A protein and the small-molecule ligand that binds it are described below.
Small molecule (SMILES): Nc1ccn([C@H]2C[C@H](O)[C@@H](COP(=O)(O)O)O2)c(=O)n1

Sequence of chain 1.D:
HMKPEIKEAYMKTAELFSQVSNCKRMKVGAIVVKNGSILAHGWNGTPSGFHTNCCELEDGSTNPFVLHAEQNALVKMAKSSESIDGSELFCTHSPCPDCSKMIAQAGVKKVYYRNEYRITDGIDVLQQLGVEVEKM

Binding-site contacts:
Ligand atom C2' contacts residue ASN74 of chain 1.D at 3.4 Å.
Ligand atom N1 contacts residue TRP45 of chain 1.D at 3.9 Å.
Ligand atom C2 contacts residue TRP45 of chain 1.D at 4.0 Å (hydrophobic).
Ligand atom C3' contacts residue ASN74 of chain 1.D at 3.8 Å.
Ligand atom O2 contacts residue TRP45 of chain 1.D at 3.3 Å (h-bond).
Ligand atom C3' contacts residue GLY47 of chain 1.D at 4.0 Å.
Ligand atom O2 contacts residue HIS43 of chain 1.D at 3.8 Å.
Ligand atom C2 contacts residue ASN74 of chain 1.D at 4.2 Å.
Ligand atom O2P contacts residue SER50 of chain 1.D at 3.3 Å (h-bond).
Ligand atom C4 contacts residue HIS43 of chain 1.D at 3.7 Å.
Ligand atom C5 contacts residue TRP45 of chain 1.D at 3.6 Å (hydrophobic).
Ligand atom C1' contacts residue GLN107 of chain 1.I at 4.1 Å.
Ligand atom O3' contacts residue ASN74 of chain 1.D at 3.0 Å (h-bond).
Ligand atom C4' contacts residue GLN107 of chain 1.I at 4.1 Å.
Ligand atom O3' contacts residue THR48 of chain 1.D at 3.0 Å (h-bond).
Ligand atom N4 contacts residue HIS43 of chain 1.D at 3.1 Å (h-bond).
Ligand atom C4 contacts residue TRP45 of chain 1.D at 3.3 Å (hydrophobic).
Ligand atom O2 contacts residue GLY44 of chain 1.D at 3.2 Å.
Ligand atom C1' contacts residue ASN74 of chain 1.D at 3.6 Å.
Ligand atom C3' contacts residue THR48 of chain 1.D at 3.4 Å.
Ligand atom C2 contacts residue GLY44 of chain 1.D at 4.1 Å.
Ligand atom N4 contacts residue GLY38 of chain 1.G at 4.3 Å.
Ligand atom C3' contacts residue TRP45 of chain 1.D at 3.9 Å (hydrophobic).
Ligand atom N4 contacts residue TRP45 of chain 1.D at 3.6 Å.
Ligand atom N3 contacts residue HIS43 of chain 1.D at 2.9 Å (h-bond).
Ligand atom O4' contacts residue SER50 of chain 1.D at 4.2 Å.
Ligand atom N3 contacts residue TRP45 of chain 1.D at 3.5 Å.
Ligand atom O5' contacts residue SER50 of chain 1.D at 3.4 Å (h-bond).
Ligand atom C6 contacts residue TRP45 of chain 1.D at 3.8 Å (hydrophobic).
Ligand atom O5' contacts residue THR48 of chain 1.D at 4.4 Å.
Ligand atom O4' contacts residue GLN107 of chain 1.I at 3.4 Å (h-bond).
Ligand atom N3 contacts residue GLY44 of chain 1.D at 4.1 Å.
Ligand atom C2' contacts residue TRP45 of chain 1.D at 3.2 Å (hydrophobic).
Ligand atom O2 contacts residue ASN74 of chain 1.D at 3.2 Å.
Ligand atom C4' contacts residue THR48 of chain 1.D at 3.2 Å.
Ligand atom P contacts residue SER50 of chain 1.D at 4.0 Å.
Ligand atom O3' contacts residue TRP45 of chain 1.D at 4.0 Å.
Ligand atom C5' contacts residue THR48 of chain 1.D at 3.7 Å.
Ligand atom C2 contacts residue HIS43 of chain 1.D at 3.9 Å.
Ligand atom O3' contacts residue GLY47 of chain 1.D at 3.0 Å (h-bond).

Sequence of chain 1.G:
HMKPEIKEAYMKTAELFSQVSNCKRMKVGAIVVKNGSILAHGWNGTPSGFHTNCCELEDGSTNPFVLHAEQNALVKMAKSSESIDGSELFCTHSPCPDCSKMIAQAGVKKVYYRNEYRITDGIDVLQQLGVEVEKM

Sequence of chain 1.I:
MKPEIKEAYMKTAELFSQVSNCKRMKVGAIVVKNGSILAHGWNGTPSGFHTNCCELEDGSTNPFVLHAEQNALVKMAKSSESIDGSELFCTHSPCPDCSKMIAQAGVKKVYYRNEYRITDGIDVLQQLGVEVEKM